Binding-site contacts:
Ligand atom O14 contacts residue PHE11 of chain 2.B at 3.3 Å (h-bond).
Ligand atom O14 contacts residue GLY9 of chain 2.B at 3.9 Å.
Ligand atom C08 contacts residue GLY89 of chain 2.B at 3.3 Å.
Ligand atom C07 contacts residue GLY89 of chain 2.B at 3.5 Å.
Ligand atom C02 contacts residue HIS18 of chain 2.B at 3.5 Å.
Ligand atom C04 contacts residue HIS18 of chain 2.B at 3.9 Å.
Ligand atom C12 contacts residue GLY9 of chain 2.B at 3.8 Å.
Ligand atom C05 contacts residue PRO8 of chain 2.B at 3.2 Å (hydrophobic).
Ligand atom C07 contacts residue PHE22 of chain 2.B at 4.2 Å (hydrophobic).
Ligand atom C04 contacts residue PRO8 of chain 2.B at 4.4 Å (hydrophobic).
Ligand atom O13 contacts residue GLY9 of chain 2.B at 3.5 Å.
Ligand atom C15 contacts residue HIS18 of chain 2.B at 4.1 Å.
Ligand atom C06 contacts residue GLY89 of chain 2.B at 3.9 Å.
Ligand atom C02 contacts residue GLY89 of chain 2.B at 3.8 Å.
Ligand atom C03 contacts residue GLY89 of chain 2.B at 3.5 Å.
Ligand atom N09 contacts residue HIS18 of chain 2.B at 3.9 Å.
Ligand atom C07 contacts residue LYS88 of chain 2.B at 4.3 Å.
Ligand atom C04 contacts residue GLY89 of chain 2.B at 3.8 Å.
Ligand atom O14 contacts residue SER10 of chain 2.B at 3.2 Å (h-bond).
Ligand atom C07 contacts residue VAL87 of chain 2.B at 4.3 Å (hydrophobic).
Ligand atom C06 contacts residue CYS7 of chain 2.B at 4.2 Å (hydrophobic).
Ligand atom C12 contacts residue SER10 of chain 2.B at 3.7 Å.
Ligand atom C07 contacts residue VAL21 of chain 2.B at 3.4 Å (hydrophobic).
Ligand atom C08 contacts residue VAL21 of chain 2.B at 3.5 Å (hydrophobic).
Ligand atom C12 contacts residue HIS18 of chain 2.B at 4.2 Å.
Ligand atom C01 contacts residue GLY89 of chain 2.B at 4.1 Å.
Ligand atom C03 contacts residue HIS18 of chain 2.B at 3.6 Å.
Ligand atom O14 contacts residue HIS18 of chain 2.B at 3.8 Å.
Ligand atom C11 contacts residue HIS18 of chain 2.B at 3.5 Å.
Ligand atom C06 contacts residue PRO8 of chain 2.B at 3.7 Å (hydrophobic).
Ligand atom C06 contacts residue VAL87 of chain 2.B at 4.0 Å (hydrophobic).
Ligand atom C05 contacts residue GLY89 of chain 2.B at 4.0 Å.
Ligand atom C15 contacts residue GLY17 of chain 2.B at 4.1 Å.
Ligand atom C06 contacts residue PHE11 of chain 2.B at 4.0 Å (hydrophobic).
Ligand atom C01 contacts residue HIS18 of chain 2.B at 3.7 Å.
Ligand atom C15 contacts residue GLY89 of chain 2.B at 3.9 Å.
Ligand atom C08 contacts residue HIS18 of chain 2.B at 4.2 Å.
Ligand atom C05 contacts residue PHE11 of chain 2.B at 4.0 Å (hydrophobic).
Ligand atom C06 contacts residue LYS88 of chain 2.B at 4.3 Å.
Ligand atom O13 contacts residue SER10 of chain 2.B at 3.5 Å (h-bond).

Sequence of chain 2.B:
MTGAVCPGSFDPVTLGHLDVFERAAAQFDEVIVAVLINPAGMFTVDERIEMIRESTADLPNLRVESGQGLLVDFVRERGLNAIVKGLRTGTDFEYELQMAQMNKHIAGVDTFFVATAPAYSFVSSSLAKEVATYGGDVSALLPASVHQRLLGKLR

A small-molecule ligand and the protein it binds are described below.
Small molecule (SMILES): Cc1cn(CCC(=O)O)c2ccccc12